A small-molecule ligand and the protein it binds are described below.
Small molecule (SMILES): NCC(=O)O

Binding-site contacts:
Ligand atom C contacts residue ASP121 of chain 1.A at 3.9 Å.
Ligand atom N contacts residue ASP148 of chain 1.A at 2.9 Å (salt-bridge).
Ligand atom C contacts residue ILE122 of chain 1.A at 4.1 Å (hydrophobic).
Ligand atom C contacts residue ARG101 of chain 1.A at 3.6 Å.
Ligand atom N contacts residue TYR119 of chain 1.A at 3.2 Å (h-bond).
Ligand atom O contacts residue TRP103 of chain 1.A at 3.0 Å (h-bond).
Ligand atom OXT contacts residue ARG101 of chain 1.A at 3.0 Å (salt-bridge).
Ligand atom N contacts residue ASP121 of chain 1.A at 3.0 Å (salt-bridge).
Ligand atom O contacts residue ILE122 of chain 1.A at 4.0 Å.
Ligand atom C contacts residue TYR119 of chain 1.A at 4.2 Å (hydrophobic).
Ligand atom OXT contacts residue VAL120 of chain 1.A at 4.4 Å.
Ligand atom C contacts residue TRP103 of chain 1.A at 3.5 Å (hydrophobic).
Ligand atom CA contacts residue PHE146 of chain 1.A at 4.1 Å (hydrophobic).
Ligand atom O contacts residue ARG101 of chain 1.A at 2.9 Å (salt-bridge).
Ligand atom N contacts residue ILE128 of chain 1.A at 3.7 Å.
Ligand atom CA contacts residue TYR96 of chain 1.A at 4.0 Å (hydrophobic).
Ligand atom N contacts residue PHE146 of chain 1.A at 4.2 Å.
Ligand atom CA contacts residue ASP121 of chain 1.A at 3.8 Å.
Ligand atom OXT contacts residue ASP121 of chain 1.A at 3.3 Å (salt-bridge).
Ligand atom O contacts residue TYR96 of chain 1.A at 2.5 Å (h-bond).
Ligand atom C contacts residue TYR96 of chain 1.A at 3.5 Å (hydrophobic).
Ligand atom CA contacts residue TRP103 of chain 1.A at 3.6 Å (hydrophobic).
Ligand atom CA contacts residue ASP148 of chain 1.A at 3.9 Å.
Ligand atom OXT contacts residue TYR96 of chain 1.A at 4.5 Å.
Ligand atom CA contacts residue TYR119 of chain 1.A at 4.0 Å (hydrophobic).
Ligand atom N contacts residue SER130 of chain 1.A at 4.4 Å.
Ligand atom N contacts residue TRP103 of chain 1.A at 4.4 Å.
Ligand atom OXT contacts residue TYR119 of chain 1.A at 3.9 Å.
Ligand atom OXT contacts residue ILE122 of chain 1.A at 3.1 Å (h-bond).

Sequence of chain 1.A:
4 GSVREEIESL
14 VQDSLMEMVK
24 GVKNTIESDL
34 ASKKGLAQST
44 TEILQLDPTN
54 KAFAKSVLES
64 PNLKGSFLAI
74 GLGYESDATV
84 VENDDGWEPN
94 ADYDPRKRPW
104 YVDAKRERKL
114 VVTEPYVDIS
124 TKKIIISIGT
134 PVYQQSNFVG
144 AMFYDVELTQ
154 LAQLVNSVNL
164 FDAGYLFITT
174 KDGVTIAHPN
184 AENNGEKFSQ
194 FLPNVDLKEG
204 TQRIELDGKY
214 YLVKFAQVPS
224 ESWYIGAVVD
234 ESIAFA